A small-molecule ligand and the protein it binds are described below.
Small molecule (SMILES): CC(=O)N[C@@H]1[C@@H](O)[C@H](O)[C@@H](CO)O[C@H]1O

Sequence of chain 1.A:
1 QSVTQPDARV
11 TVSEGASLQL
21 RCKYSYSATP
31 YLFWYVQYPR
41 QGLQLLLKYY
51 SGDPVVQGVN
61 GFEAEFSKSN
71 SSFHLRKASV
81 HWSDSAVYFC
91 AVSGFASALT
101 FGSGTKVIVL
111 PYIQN

Binding-site contacts:
Ligand atom C7 contacts residue SER67 of chain 1.A at 4.3 Å.
Ligand atom C7 contacts residue ASN70 of chain 1.A at 3.3 Å.
Ligand atom C2 contacts residue ASN70 of chain 1.A at 2.3 Å.
Ligand atom C3 contacts residue ASN70 of chain 1.A at 3.7 Å.
Ligand atom C8 contacts residue SER72 of chain 1.A at 3.2 Å.
Ligand atom C4 contacts residue ASN70 of chain 1.A at 4.2 Å.
Ligand atom C5 contacts residue ASN70 of chain 1.A at 3.7 Å.
Ligand atom C8 contacts residue ASN70 of chain 1.A at 3.2 Å.
Ligand atom N2 contacts residue ASN70 of chain 1.A at 2.7 Å (h-bond).
Ligand atom C1 contacts residue ASN70 of chain 1.A at 1.4 Å.
Ligand atom C8 contacts residue SER67 of chain 1.A at 3.7 Å.
Ligand atom O7 contacts residue GLU65 of chain 1.A at 4.3 Å.
Ligand atom N2 contacts residue SER67 of chain 1.A at 4.2 Å.
Ligand atom O5 contacts residue ASN70 of chain 1.A at 2.4 Å (h-bond).